Sequence of chain 1.B:
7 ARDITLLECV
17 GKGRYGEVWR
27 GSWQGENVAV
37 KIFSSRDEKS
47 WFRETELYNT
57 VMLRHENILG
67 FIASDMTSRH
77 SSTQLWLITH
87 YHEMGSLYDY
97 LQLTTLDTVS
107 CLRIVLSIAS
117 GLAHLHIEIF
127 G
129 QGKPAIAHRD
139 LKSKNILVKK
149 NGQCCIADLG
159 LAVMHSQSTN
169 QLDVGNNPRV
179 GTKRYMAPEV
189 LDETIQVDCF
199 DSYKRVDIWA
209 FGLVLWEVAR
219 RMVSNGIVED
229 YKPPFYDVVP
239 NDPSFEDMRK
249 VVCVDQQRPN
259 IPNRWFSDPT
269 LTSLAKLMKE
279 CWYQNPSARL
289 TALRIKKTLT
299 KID

A small-molecule ligand and the protein it binds are described below.
Small molecule (SMILES): O=S1(=O)CC(O)C1

Binding-site contacts:
Ligand atom S4 contacts residue GLN98 of chain 1.B at 3.5 Å (h-bond).
Ligand atom C7 contacts residue TYR229 of chain 1.B at 4.1 Å (hydrophobic).
Ligand atom O1 contacts residue GLN98 of chain 1.B at 3.0 Å (h-bond).
Ligand atom C3 contacts residue GLN98 of chain 1.B at 4.3 Å.
Ligand atom C2 contacts residue GLN98 of chain 1.B at 4.0 Å.
Ligand atom O5 contacts residue ARG219 of chain 1.B at 3.7 Å.
Ligand atom C7 contacts residue GLN98 of chain 1.B at 2.6 Å.
Ligand atom S4 contacts residue ARG219 of chain 1.B at 4.2 Å.
Ligand atom C7 contacts residue LEU99 of chain 1.B at 4.5 Å (hydrophobic).
Ligand atom O5 contacts residue GLN98 of chain 1.B at 3.2 Å (h-bond).
Ligand atom O6 contacts residue TYR229 of chain 1.B at 2.9 Å (h-bond).
Ligand atom O6 contacts residue ARG219 of chain 1.B at 3.7 Å.
Ligand atom O6 contacts residue ASP228 of chain 1.B at 3.5 Å.
Ligand atom C7 contacts residue LEU97 of chain 1.B at 4.5 Å (hydrophobic).
Ligand atom C2 contacts residue TYR229 of chain 1.B at 4.0 Å (hydrophobic).
Ligand atom S4 contacts residue TYR229 of chain 1.B at 4.3 Å.